Binding-site contacts:
Ligand atom C8 contacts residue GLY13 of chain 1.B at 4.3 Å.
Ligand atom O7 contacts residue SER17 of chain 1.B at 3.2 Å (h-bond).
Ligand atom C1 contacts residue GLU92 of chain 1.A at 4.5 Å.
Ligand atom O7 contacts residue ASN93 of chain 1.A at 4.4 Å.
Ligand atom C7 contacts residue SER17 of chain 1.B at 3.4 Å.
Ligand atom C1 contacts residue ASN93 of chain 1.A at 1.4 Å.
Ligand atom C4 contacts residue ASN93 of chain 1.A at 4.1 Å.
Ligand atom C3 contacts residue ASN93 of chain 1.A at 3.6 Å.
Ligand atom O5 contacts residue ASN93 of chain 1.A at 2.4 Å (h-bond).
Ligand atom C2 contacts residue ASN93 of chain 1.A at 2.3 Å.
Ligand atom C7 contacts residue GLU92 of chain 1.A at 4.2 Å.
Ligand atom C5 contacts residue ASN93 of chain 1.A at 3.6 Å.
Ligand atom N2 contacts residue GLU92 of chain 1.A at 3.6 Å.
Ligand atom C7 contacts residue ASN93 of chain 1.A at 3.8 Å.
Ligand atom C8 contacts residue SER17 of chain 1.B at 3.1 Å.
Ligand atom N2 contacts residue ASN93 of chain 1.A at 2.7 Å (h-bond).
Ligand atom C8 contacts residue GLU92 of chain 1.A at 3.8 Å.

Sequence of chain 1.B:
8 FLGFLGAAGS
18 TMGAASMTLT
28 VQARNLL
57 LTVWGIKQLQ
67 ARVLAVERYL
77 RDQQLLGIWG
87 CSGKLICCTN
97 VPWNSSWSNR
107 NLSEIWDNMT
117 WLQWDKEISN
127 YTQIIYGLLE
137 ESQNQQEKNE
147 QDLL

Sequence of chain 1.A:
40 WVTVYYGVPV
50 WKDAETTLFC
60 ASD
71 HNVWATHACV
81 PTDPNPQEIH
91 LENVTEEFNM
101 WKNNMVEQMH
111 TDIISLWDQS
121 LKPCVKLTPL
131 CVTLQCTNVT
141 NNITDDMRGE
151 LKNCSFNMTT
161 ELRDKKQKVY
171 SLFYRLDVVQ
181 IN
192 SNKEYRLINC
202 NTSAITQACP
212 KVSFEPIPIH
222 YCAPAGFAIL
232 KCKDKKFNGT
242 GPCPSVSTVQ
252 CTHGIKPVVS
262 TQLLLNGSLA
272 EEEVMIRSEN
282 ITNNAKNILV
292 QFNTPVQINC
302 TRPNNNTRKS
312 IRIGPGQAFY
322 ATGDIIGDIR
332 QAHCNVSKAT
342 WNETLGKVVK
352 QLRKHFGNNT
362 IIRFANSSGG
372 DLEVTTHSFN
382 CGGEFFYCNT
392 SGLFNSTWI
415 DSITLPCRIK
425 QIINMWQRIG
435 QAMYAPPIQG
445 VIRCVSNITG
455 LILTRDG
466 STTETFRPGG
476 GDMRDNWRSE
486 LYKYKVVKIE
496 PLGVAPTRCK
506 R

This small molecule binds to this protein.
Small molecule (SMILES): CC(=O)N[C@@H]1[C@@H](O)[C@H](O)[C@@H](CO)O[C@H]1O